The small molecule below binds the protein below.
Small molecule (SMILES): CC(C)CCC[C@@H](C)[C@H]1CC[C@H]2[C@@H]3CC=C4C[C@@H](O)CC[C@]4(C)[C@H]3CC[C@]12C

Binding-site contacts:
Ligand atom C12 contacts residue OLC1 of chain 1.Z at 3.8 Å.
Ligand atom C18 contacts residue CYS359 of chain 1.A at 3.8 Å (hydrophobic).
Ligand atom C19 contacts residue PHE360 of chain 1.A at 3.7 Å (hydrophobic).
Ligand atom O1 contacts residue CYS364 of chain 1.A at 3.8 Å.
Ligand atom C1 contacts residue PHE363 of chain 1.A at 3.7 Å (hydrophobic).
Ligand atom C25 contacts residue OLA1 of chain 1.U at 4.4 Å.
Ligand atom C21 contacts residue PHE191 of chain 1.A at 4.1 Å (hydrophobic).
Ligand atom C4 contacts residue PHE360 of chain 1.A at 3.8 Å (hydrophobic).
Ligand atom C12 contacts residue CYS359 of chain 1.A at 4.4 Å (hydrophobic).
Ligand atom C11 contacts residue OLC1 of chain 1.Z at 4.0 Å.
Ligand atom C19 contacts residue PHE363 of chain 1.A at 4.1 Å (hydrophobic).
Ligand atom C23 contacts residue LEU196 of chain 1.A at 4.2 Å (hydrophobic).
Ligand atom C26 contacts residue OLA1 of chain 1.U at 4.0 Å.
Ligand atom C8 contacts residue PHE360 of chain 1.A at 4.1 Å (hydrophobic).
Ligand atom C18 contacts residue ILE356 of chain 1.A at 3.9 Å (hydrophobic).
Ligand atom C5 contacts residue PHE360 of chain 1.A at 3.8 Å (hydrophobic).
Ligand atom C2 contacts residue PHE363 of chain 1.A at 3.7 Å (hydrophobic).
Ligand atom C1 contacts residue OLC1 of chain 1.Z at 3.7 Å.
Ligand atom C21 contacts residue OLC1 of chain 1.Z at 4.0 Å.
Ligand atom C21 contacts residue PHE192 of chain 1.A at 4.1 Å (hydrophobic).
Ligand atom C27 contacts residue LEU352 of chain 1.A at 4.2 Å (hydrophobic).
Ligand atom C7 contacts residue PHE360 of chain 1.A at 3.9 Å (hydrophobic).
Ligand atom C27 contacts residue OLA1 of chain 1.U at 3.5 Å.
Ligand atom C23 contacts residue PHE191 of chain 1.A at 4.5 Å (hydrophobic).
Ligand atom C24 contacts residue LEU196 of chain 1.A at 4.1 Å (hydrophobic).
Ligand atom C10 contacts residue PHE360 of chain 1.A at 4.5 Å (hydrophobic).
Ligand atom C6 contacts residue PHE360 of chain 1.A at 3.6 Å (hydrophobic).
Ligand atom C11 contacts residue PHE363 of chain 1.A at 3.9 Å (hydrophobic).
Ligand atom C19 contacts residue CYS359 of chain 1.A at 3.8 Å (hydrophobic).
Ligand atom C11 contacts residue CYS359 of chain 1.A at 4.1 Å (hydrophobic).
Ligand atom C2 contacts residue OLC1 of chain 1.Z at 4.1 Å.

Sequence of chain 1.A:
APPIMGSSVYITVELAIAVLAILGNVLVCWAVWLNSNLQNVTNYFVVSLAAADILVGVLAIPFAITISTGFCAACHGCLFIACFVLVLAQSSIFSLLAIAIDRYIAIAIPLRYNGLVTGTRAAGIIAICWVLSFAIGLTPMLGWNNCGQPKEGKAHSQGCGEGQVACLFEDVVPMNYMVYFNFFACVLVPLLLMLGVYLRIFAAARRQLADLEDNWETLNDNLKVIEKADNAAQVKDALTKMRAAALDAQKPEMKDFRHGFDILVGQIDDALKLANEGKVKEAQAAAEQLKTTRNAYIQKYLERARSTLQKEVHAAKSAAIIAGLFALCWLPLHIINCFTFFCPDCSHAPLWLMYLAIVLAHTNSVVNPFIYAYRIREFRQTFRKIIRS